Sequence of chain 2.B:
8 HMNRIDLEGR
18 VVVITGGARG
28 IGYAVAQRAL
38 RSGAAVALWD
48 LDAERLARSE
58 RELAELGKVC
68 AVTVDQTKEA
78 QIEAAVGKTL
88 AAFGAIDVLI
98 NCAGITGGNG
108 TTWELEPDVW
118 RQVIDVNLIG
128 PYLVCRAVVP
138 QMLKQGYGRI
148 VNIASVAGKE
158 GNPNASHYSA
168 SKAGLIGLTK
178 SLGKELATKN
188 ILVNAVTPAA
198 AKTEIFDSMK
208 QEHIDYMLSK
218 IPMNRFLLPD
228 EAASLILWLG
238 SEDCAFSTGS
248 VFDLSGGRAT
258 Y

The protein below binds the small molecule below.
Small molecule (SMILES): NC(=O)C(=O)O

Binding-site contacts:
Ligand atom N1 contacts residue ARG118 of chain 2.B at 3.6 Å.
Ligand atom O1 contacts residue ILE126 of chain 2.A at 4.0 Å.
Ligand atom O2 contacts residue ILE121 of chain 2.A at 4.4 Å.
Ligand atom C2 contacts residue ARG118 of chain 2.A at 4.2 Å.
Ligand atom N1 contacts residue ASP122 of chain 2.B at 4.1 Å.
Ligand atom O2 contacts residue ASP122 of chain 2.A at 3.6 Å.
Ligand atom N1 contacts residue ILE121 of chain 2.B at 3.5 Å.
Ligand atom O2 contacts residue ARG118 of chain 2.A at 3.1 Å (salt-bridge).
Ligand atom C1 contacts residue ILE126 of chain 2.A at 4.1 Å (hydrophobic).
Ligand atom O1 contacts residue ASP122 of chain 2.A at 4.5 Å.
Ligand atom N1 contacts residue ILE126 of chain 2.A at 4.0 Å.
Ligand atom O3 contacts residue ILE126 of chain 2.B at 3.6 Å.
Ligand atom O1 contacts residue ARG118 of chain 2.B at 3.8 Å.
Ligand atom O3 contacts residue ARG118 of chain 2.A at 3.9 Å.

Sequence of chain 2.A:
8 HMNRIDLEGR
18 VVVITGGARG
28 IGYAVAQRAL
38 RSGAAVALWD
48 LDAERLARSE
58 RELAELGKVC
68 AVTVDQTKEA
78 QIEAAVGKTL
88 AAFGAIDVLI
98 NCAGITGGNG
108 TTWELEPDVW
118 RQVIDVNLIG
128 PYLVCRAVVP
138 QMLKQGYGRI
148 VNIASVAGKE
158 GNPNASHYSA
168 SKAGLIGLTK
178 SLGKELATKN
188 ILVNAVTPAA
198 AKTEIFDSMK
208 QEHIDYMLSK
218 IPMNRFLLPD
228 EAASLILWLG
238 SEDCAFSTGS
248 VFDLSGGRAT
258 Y